A small-molecule ligand and the protein it binds are described below.
Small molecule (SMILES): CC(=O)N[C@@H]1[C@@H](O)[C@H](O)[C@@H](CO)O[C@H]1O

Binding-site contacts:
Ligand atom C2 contacts residue ASN18 of chain 1.B at 2.5 Å.
Ligand atom N2 contacts residue ASN18 of chain 1.B at 3.0 Å (h-bond).
Ligand atom O7 contacts residue ASN18 of chain 1.B at 4.0 Å.
Ligand atom C1 contacts residue ASN18 of chain 1.B at 1.4 Å.
Ligand atom O5 contacts residue ASN18 of chain 1.B at 2.3 Å (h-bond).
Ligand atom C3 contacts residue ASN18 of chain 1.B at 3.8 Å.
Ligand atom C5 contacts residue ASN18 of chain 1.B at 3.6 Å.
Ligand atom C4 contacts residue ASN18 of chain 1.B at 4.2 Å.
Ligand atom C7 contacts residue ASN18 of chain 1.B at 3.8 Å.

Sequence of chain 1.B:
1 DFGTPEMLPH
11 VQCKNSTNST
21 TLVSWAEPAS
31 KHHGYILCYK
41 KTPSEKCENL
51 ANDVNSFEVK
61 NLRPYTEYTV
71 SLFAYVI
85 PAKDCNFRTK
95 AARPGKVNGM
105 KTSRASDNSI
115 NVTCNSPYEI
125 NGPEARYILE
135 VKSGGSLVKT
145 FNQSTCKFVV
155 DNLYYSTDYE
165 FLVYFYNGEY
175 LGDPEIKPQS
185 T